This small molecule binds to this protein.
Small molecule (SMILES): CCCCc1ccc(C(=O)O)nc1

Binding-site contacts:
Ligand atom N contacts residue LYS60 of chain 2.A at 2.9 Å (salt-bridge).
Ligand atom O contacts residue TYR52 of chain 2.A at 4.5 Å.
Ligand atom C4 contacts residue ILE53 of chain 2.A at 4.2 Å (hydrophobic).
Ligand atom C8 contacts residue ILE53 of chain 2.A at 3.9 Å (hydrophobic).
Ligand atom C9 contacts residue THR62 of chain 2.A at 3.3 Å.
Ligand atom C6 contacts residue ILE53 of chain 2.A at 3.7 Å (hydrophobic).
Ligand atom C2 contacts residue ILE53 of chain 2.A at 4.3 Å (hydrophobic).
Ligand atom N contacts residue ILE53 of chain 2.A at 3.5 Å.
Ligand atom C5 contacts residue ILE53 of chain 2.A at 3.9 Å (hydrophobic).
Ligand atom O1 contacts residue LYS60 of chain 2.A at 3.4 Å (salt-bridge).
Ligand atom O contacts residue THR62 of chain 2.A at 4.2 Å.
Ligand atom C7 contacts residue ILE53 of chain 2.A at 3.7 Å (hydrophobic).
Ligand atom O1 contacts residue THR62 of chain 2.A at 3.1 Å.
Ligand atom O contacts residue ILE53 of chain 2.A at 4.1 Å.
Ligand atom C7 contacts residue THR62 of chain 2.A at 3.4 Å.
Ligand atom O1 contacts residue THR61 of chain 2.A at 3.0 Å (h-bond).
Ligand atom C9 contacts residue LYS60 of chain 2.A at 4.1 Å.
Ligand atom C8 contacts residue LYS60 of chain 2.A at 3.7 Å.
Ligand atom C6 contacts residue THR62 of chain 2.A at 4.2 Å.
Ligand atom C7 contacts residue LYS60 of chain 2.A at 3.9 Å.
Ligand atom C9 contacts residue THR61 of chain 2.A at 3.8 Å.
Ligand atom O1 contacts residue ILE53 of chain 2.A at 4.3 Å.
Ligand atom C8 contacts residue THR62 of chain 2.A at 4.3 Å.
Ligand atom O contacts residue THR61 of chain 2.A at 3.0 Å (h-bond).
Ligand atom C9 contacts residue ILE53 of chain 2.A at 4.1 Å (hydrophobic).
Ligand atom N contacts residue THR62 of chain 2.A at 3.5 Å.

Sequence of chain 2.A:
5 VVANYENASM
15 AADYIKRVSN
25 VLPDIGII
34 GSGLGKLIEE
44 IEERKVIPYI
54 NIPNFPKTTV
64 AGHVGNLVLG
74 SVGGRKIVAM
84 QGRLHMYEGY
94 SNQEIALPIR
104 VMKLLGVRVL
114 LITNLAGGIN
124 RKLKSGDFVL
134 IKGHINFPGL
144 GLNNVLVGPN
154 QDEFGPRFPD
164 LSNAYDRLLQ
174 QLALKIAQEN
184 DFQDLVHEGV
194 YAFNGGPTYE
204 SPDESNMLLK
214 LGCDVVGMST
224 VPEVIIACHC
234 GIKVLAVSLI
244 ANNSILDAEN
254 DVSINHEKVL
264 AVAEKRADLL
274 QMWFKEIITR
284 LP